The protein below binds the small molecule below.
Small molecule (SMILES): CC[C@@H](CC[C@H](CC)NC(=O)[C@H](CO)NC(=O)N(C)Cc1csc(C(C)C)n1)NC(=O)OCc1cncs1

Sequence of chain 1.A:
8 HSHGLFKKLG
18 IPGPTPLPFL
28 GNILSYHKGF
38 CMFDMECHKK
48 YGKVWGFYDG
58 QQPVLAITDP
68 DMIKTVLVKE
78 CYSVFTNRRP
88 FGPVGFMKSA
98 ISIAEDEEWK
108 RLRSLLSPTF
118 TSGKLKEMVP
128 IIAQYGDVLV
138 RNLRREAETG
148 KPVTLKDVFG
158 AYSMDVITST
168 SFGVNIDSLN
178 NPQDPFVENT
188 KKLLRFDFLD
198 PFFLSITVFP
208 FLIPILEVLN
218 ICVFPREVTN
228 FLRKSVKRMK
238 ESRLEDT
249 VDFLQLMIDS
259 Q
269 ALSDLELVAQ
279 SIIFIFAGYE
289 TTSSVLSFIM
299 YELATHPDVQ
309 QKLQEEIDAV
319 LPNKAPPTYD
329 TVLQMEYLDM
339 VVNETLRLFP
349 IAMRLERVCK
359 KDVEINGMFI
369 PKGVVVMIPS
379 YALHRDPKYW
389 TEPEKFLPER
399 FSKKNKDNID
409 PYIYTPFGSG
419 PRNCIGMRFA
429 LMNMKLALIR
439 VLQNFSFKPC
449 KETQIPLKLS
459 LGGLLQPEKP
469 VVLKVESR

Binding-site contacts:
Ligand atom C19 contacts residue PHE195 of chain 1.A at 3.6 Å (hydrophobic).
Ligand atom C35 contacts residue ALA285 of chain 1.A at 3.6 Å (hydrophobic).
Ligand atom C25 contacts residue PHE37 of chain 1.A at 3.9 Å (hydrophobic).
Ligand atom C08 contacts residue ALA350 of chain 1.A at 3.8 Å (hydrophobic).
Ligand atom C22 contacts residue PHE88 of chain 1.A at 3.7 Å (hydrophobic).
Ligand atom C27 contacts residue PHE37 of chain 1.A at 3.7 Å (hydrophobic).
Ligand atom S38 contacts residue THR289 of chain 1.A at 3.8 Å.
Ligand atom S23 contacts residue PHE195 of chain 1.A at 3.8 Å.
Ligand atom C33 contacts residue ALA285 of chain 1.A at 3.3 Å (hydrophobic).
Ligand atom C30 contacts residue PHE284 of chain 1.A at 3.2 Å (hydrophobic).
Ligand atom C27 contacts residue ARG86 of chain 1.A at 3.5 Å.
Ligand atom N28 contacts residue ARG86 of chain 1.A at 3.9 Å.
Ligand atom C01 contacts residue PHE88 of chain 1.A at 3.5 Å (hydrophobic).
Ligand atom C01 contacts residue PHE284 of chain 1.A at 3.3 Å (hydrophobic).
Ligand atom O11 contacts residue ARG352 of chain 1.A at 3.5 Å (salt-bridge).
Ligand atom C34 contacts residue HEM1 of chain 1.B at 3.9 Å.
Ligand atom C27 contacts residue TYR33 of chain 1.A at 3.5 Å (hydrophobic).
Ligand atom O14 contacts residue ILE349 of chain 1.A at 3.7 Å.
Ligand atom O31 contacts residue PHE284 of chain 1.A at 3.1 Å.
Ligand atom N18 contacts residue PHE195 of chain 1.A at 3.7 Å.
Ligand atom O11 contacts residue ALA350 of chain 1.A at 3.4 Å (h-bond).
Ligand atom C20 contacts residue GLU354 of chain 1.A at 3.7 Å.
Ligand atom C35 contacts residue HEM1 of chain 1.B at 2.6 Å.
Ligand atom C34 contacts residue ALA285 of chain 1.A at 3.3 Å (hydrophobic).
Ligand atom C22 contacts residue PHE195 of chain 1.A at 3.8 Å (hydrophobic).
Ligand atom C13 contacts residue ALA350 of chain 1.A at 3.6 Å (hydrophobic).
Ligand atom N36 contacts residue HEM1 of chain 1.B at 2.1 Å.
Ligand atom O31 contacts residue ILE281 of chain 1.A at 3.2 Å.
Ligand atom C27 contacts residue ARG352 of chain 1.A at 3.6 Å.
Ligand atom C02 contacts residue PHE195 of chain 1.A at 4.0 Å (hydrophobic).
Ligand atom C08 contacts residue HEM1 of chain 1.B at 4.0 Å.
Ligand atom C16 contacts residue PHE195 of chain 1.A at 3.8 Å (hydrophobic).
Ligand atom N15 contacts residue PHE195 of chain 1.A at 3.1 Å.
Ligand atom O31 contacts residue SER99 of chain 1.A at 3.1 Å (h-bond).
Ligand atom C26 contacts residue THR204 of chain 1.A at 3.7 Å.
Ligand atom C30 contacts residue SER99 of chain 1.A at 3.9 Å.
Ligand atom C37 contacts residue HEM1 of chain 1.B at 3.0 Å.
Ligand atom C01 contacts residue PHE193 of chain 1.A at 3.7 Å (hydrophobic).
Ligand atom C27 contacts residue ASP56 of chain 1.A at 3.0 Å.
Ligand atom N29 contacts residue PHE284 of chain 1.A at 3.1 Å.